A protein and the small-molecule ligand that binds it are described below.
Small molecule (SMILES): CC(=O)N[C@@H]1[C@@H](O)[C@H](O)[C@@H](CO)O[C@H]1O

Binding-site contacts:
Ligand atom C1 contacts residue THR74 of chain 1.A at 3.9 Å.
Ligand atom C5 contacts residue ASN72 of chain 1.A at 3.7 Å.
Ligand atom O5 contacts residue MET104 of chain 1.A at 4.5 Å.
Ligand atom O7 contacts residue HIS71 of chain 1.A at 3.8 Å.
Ligand atom O5 contacts residue ASN72 of chain 1.A at 2.4 Å (h-bond).
Ligand atom C8 contacts residue HIS71 of chain 1.A at 4.1 Å.
Ligand atom C4 contacts residue ASN72 of chain 1.A at 4.2 Å.
Ligand atom C2 contacts residue ASN72 of chain 1.A at 2.3 Å.
Ligand atom N2 contacts residue ASN72 of chain 1.A at 2.9 Å (h-bond).
Ligand atom O7 contacts residue ASN72 of chain 1.A at 3.4 Å (h-bond).
Ligand atom C8 contacts residue ASN72 of chain 1.A at 3.2 Å.
Ligand atom C7 contacts residue ASN72 of chain 1.A at 3.4 Å.
Ligand atom C3 contacts residue ASN72 of chain 1.A at 3.7 Å.
Ligand atom C1 contacts residue ASN72 of chain 1.A at 1.4 Å.

Sequence of chain 1.A:
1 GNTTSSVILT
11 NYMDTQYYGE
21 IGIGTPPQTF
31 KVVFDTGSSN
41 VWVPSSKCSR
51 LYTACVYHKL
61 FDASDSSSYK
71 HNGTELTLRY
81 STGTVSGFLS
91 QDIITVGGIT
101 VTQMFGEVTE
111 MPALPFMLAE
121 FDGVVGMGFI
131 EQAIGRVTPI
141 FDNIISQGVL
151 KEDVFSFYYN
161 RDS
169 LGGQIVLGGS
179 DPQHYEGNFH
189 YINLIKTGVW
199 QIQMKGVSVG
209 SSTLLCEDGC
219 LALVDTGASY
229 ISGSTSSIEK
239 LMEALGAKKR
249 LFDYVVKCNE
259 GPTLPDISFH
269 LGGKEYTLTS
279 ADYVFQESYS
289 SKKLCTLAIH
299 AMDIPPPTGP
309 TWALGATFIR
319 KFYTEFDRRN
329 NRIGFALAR